Binding-site contacts:
Ligand atom O6 contacts residue ASN28 of chain 1.A at 3.2 Å (h-bond).
Ligand atom O5 contacts residue ASN28 of chain 1.A at 2.4 Å (h-bond).
Ligand atom C6 contacts residue ASN28 of chain 1.A at 3.5 Å.
Ligand atom C1 contacts residue ASN28 of chain 1.A at 2.6 Å.
Ligand atom C2 contacts residue ASN28 of chain 1.A at 4.1 Å.
Ligand atom O7 contacts residue ASN28 of chain 1.A at 3.8 Å.
Ligand atom C5 contacts residue ASN28 of chain 1.A at 3.1 Å.
Ligand atom C4 contacts residue ASN28 of chain 1.A at 4.5 Å.

This protein binds this small molecule.
Small molecule (SMILES): CC(=O)N[C@@H]1[C@@H](O)[C@H](O)[C@@H](CO)O[C@H]1O

Sequence of chain 1.A:
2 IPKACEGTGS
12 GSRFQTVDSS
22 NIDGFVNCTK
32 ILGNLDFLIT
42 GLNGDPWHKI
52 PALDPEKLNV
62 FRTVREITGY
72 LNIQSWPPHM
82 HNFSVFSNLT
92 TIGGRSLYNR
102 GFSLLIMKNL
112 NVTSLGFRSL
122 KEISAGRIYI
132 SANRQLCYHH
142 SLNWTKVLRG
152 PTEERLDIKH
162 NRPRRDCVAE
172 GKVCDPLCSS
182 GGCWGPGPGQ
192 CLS